This protein binds this small molecule.
Small molecule (SMILES): CC(=O)N[C@@H]1[C@@H](O)[C@H](O)[C@@H](CO)O[C@H]1O

Sequence of chain 1.B:
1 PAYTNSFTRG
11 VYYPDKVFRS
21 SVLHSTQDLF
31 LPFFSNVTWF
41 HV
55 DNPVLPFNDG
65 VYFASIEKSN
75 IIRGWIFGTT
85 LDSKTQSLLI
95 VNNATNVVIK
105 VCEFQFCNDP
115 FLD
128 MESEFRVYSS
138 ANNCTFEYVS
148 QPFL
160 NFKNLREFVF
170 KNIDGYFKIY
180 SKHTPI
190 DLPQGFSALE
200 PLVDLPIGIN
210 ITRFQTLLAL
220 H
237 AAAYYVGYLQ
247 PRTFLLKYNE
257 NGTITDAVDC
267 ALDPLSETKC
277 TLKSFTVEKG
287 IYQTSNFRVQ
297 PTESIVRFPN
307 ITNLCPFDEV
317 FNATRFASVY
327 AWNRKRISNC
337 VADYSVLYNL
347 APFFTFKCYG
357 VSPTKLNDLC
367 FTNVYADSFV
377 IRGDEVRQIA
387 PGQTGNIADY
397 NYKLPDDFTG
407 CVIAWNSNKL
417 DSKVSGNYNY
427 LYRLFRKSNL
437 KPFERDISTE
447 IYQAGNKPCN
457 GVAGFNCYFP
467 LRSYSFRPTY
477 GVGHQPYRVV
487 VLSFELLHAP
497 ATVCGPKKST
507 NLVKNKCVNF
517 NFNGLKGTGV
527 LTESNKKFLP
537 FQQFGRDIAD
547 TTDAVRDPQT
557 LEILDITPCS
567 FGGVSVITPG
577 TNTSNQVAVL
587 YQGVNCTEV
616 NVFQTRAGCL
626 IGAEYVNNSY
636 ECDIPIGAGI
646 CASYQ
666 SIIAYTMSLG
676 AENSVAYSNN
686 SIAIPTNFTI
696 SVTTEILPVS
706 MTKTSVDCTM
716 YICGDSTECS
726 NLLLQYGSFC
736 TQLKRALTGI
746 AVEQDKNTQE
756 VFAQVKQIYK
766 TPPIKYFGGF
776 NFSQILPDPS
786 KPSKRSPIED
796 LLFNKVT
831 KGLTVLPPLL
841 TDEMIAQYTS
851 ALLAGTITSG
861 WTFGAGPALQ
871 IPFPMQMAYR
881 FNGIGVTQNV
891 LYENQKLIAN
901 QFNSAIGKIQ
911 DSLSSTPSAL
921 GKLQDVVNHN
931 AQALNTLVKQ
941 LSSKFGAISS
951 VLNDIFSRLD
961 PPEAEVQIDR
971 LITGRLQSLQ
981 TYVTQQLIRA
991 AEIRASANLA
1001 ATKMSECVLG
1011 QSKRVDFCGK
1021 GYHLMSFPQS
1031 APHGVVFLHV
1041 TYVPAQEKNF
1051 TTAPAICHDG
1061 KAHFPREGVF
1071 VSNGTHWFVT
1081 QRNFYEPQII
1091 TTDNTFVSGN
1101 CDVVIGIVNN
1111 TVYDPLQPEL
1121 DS

Binding-site contacts:
Ligand atom C5 contacts residue ASN209 of chain 1.B at 3.7 Å.
Ligand atom O5 contacts residue THR83 of chain 1.B at 4.4 Å.
Ligand atom C4 contacts residue ASN209 of chain 1.B at 4.2 Å.
Ligand atom O5 contacts residue ASN209 of chain 1.B at 2.4 Å (h-bond).
Ligand atom N2 contacts residue ASN209 of chain 1.B at 2.9 Å (h-bond).
Ligand atom C1 contacts residue THR211 of chain 1.B at 3.9 Å.
Ligand atom C3 contacts residue ASN209 of chain 1.B at 3.8 Å.
Ligand atom O7 contacts residue ASN209 of chain 1.B at 3.4 Å (h-bond).
Ligand atom C8 contacts residue ASN209 of chain 1.B at 4.3 Å.
Ligand atom O5 contacts residue THR211 of chain 1.B at 3.6 Å.
Ligand atom C2 contacts residue ASN209 of chain 1.B at 2.5 Å.
Ligand atom C6 contacts residue THR211 of chain 1.B at 4.2 Å.
Ligand atom C7 contacts residue ASN209 of chain 1.B at 3.3 Å.
Ligand atom C1 contacts residue ASN209 of chain 1.B at 1.4 Å.
Ligand atom C5 contacts residue THR211 of chain 1.B at 3.9 Å.